A small-molecule ligand and the protein it binds are described below.
Small molecule (SMILES): Cc1cc(Cl)c(C)n2nc(CCc3nc(N4CCCC4)nn3C)nc12

Sequence of chain 1.B:
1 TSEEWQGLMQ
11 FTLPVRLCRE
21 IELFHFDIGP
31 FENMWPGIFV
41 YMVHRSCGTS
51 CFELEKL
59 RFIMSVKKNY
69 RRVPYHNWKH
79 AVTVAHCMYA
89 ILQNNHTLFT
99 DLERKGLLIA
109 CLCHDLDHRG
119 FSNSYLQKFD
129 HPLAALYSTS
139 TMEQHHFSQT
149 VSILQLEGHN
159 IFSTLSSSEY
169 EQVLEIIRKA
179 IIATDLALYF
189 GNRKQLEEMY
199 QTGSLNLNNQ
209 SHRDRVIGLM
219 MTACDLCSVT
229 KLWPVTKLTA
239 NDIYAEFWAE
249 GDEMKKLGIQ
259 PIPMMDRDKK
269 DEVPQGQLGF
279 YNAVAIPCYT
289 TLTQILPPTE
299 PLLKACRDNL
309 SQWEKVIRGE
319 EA

Binding-site contacts:
Ligand atom C23 contacts residue GLN275 of chain 1.B at 3.6 Å.
Ligand atom C18 contacts residue PRO261 of chain 1.B at 3.7 Å (hydrophobic).
Ligand atom C11 contacts residue PHE278 of chain 1.B at 3.6 Å (hydrophobic).
Ligand atom C11 contacts residue GLN275 of chain 1.B at 3.6 Å.
Ligand atom C23 contacts residue VAL227 of chain 1.B at 3.7 Å (hydrophobic).
Ligand atom C20 contacts residue VAL271 of chain 1.B at 3.8 Å (hydrophobic).
Ligand atom C20 contacts residue GLU270 of chain 1.B at 3.6 Å.
Ligand atom N15 contacts residue MET262 of chain 1.B at 3.7 Å.
Ligand atom C02 contacts residue LEU224 of chain 1.B at 3.4 Å (hydrophobic).
Ligand atom C20 contacts residue LYS267 of chain 1.B at 3.6 Å.
Ligand atom N17 contacts residue MET262 of chain 1.B at 3.5 Å.
Ligand atom N05 contacts residue PHE278 of chain 1.B at 3.6 Å.
Ligand atom N13 contacts residue GLY274 of chain 1.B at 3.6 Å.
Ligand atom C11 contacts residue TYR242 of chain 1.B at 3.6 Å (hydrophobic).
Ligand atom C04 contacts residue ILE241 of chain 1.B at 3.7 Å (hydrophobic).
Ligand atom N13 contacts residue TYR242 of chain 1.B at 2.7 Å (h-bond).
Ligand atom CL1 contacts residue SER226 of chain 1.B at 3.7 Å.
Ligand atom C18 contacts residue MET262 of chain 1.B at 3.6 Å (hydrophobic).
Ligand atom C01 contacts residue PHE278 of chain 1.B at 3.7 Å (hydrophobic).
Ligand atom N16 contacts residue GLY274 of chain 1.B at 3.6 Å.
Ligand atom C10 contacts residue TYR242 of chain 1.B at 3.5 Å (hydrophobic).
Ligand atom C19 contacts residue GLU270 of chain 1.B at 3.7 Å.
Ligand atom C12 contacts residue TYR242 of chain 1.B at 3.5 Å (hydrophobic).
Ligand atom N13 contacts residue MET262 of chain 1.B at 3.7 Å.
Ligand atom C12 contacts residue GLY274 of chain 1.B at 3.4 Å.
Ligand atom C23 contacts residue ILE241 of chain 1.B at 3.7 Å (hydrophobic).
Ligand atom C14 contacts residue GLY274 of chain 1.B at 3.5 Å.
Ligand atom C06 contacts residue PHE278 of chain 1.B at 3.5 Å (hydrophobic).
Ligand atom CL1 contacts residue LEU224 of chain 1.B at 3.4 Å.
Ligand atom N09 contacts residue GLN275 of chain 1.B at 3.2 Å (h-bond).
Ligand atom C10 contacts residue MET262 of chain 1.B at 3.7 Å (hydrophobic).
Ligand atom C12 contacts residue MET262 of chain 1.B at 3.7 Å (hydrophobic).
Ligand atom N07 contacts residue PHE245 of chain 1.B at 3.5 Å.
Ligand atom C14 contacts residue MET262 of chain 1.B at 3.8 Å (hydrophobic).
Ligand atom C21 contacts residue TYR242 of chain 1.B at 3.6 Å (hydrophobic).
Ligand atom C04 contacts residue PHE278 of chain 1.B at 3.5 Å (hydrophobic).
Ligand atom C03 contacts residue PHE278 of chain 1.B at 3.5 Å (hydrophobic).
Ligand atom C08 contacts residue PHE245 of chain 1.B at 3.8 Å (hydrophobic).
Ligand atom C02 contacts residue PHE278 of chain 1.B at 3.7 Å (hydrophobic).
Ligand atom C11 contacts residue GLY274 of chain 1.B at 3.6 Å.